Binding-site contacts:
Ligand atom C08 contacts residue HEM1 of chain 1.E at 3.4 Å.
Ligand atom C15 contacts residue GLN182 of chain 1.A at 3.8 Å.
Ligand atom C05 contacts residue VAL271 of chain 1.A at 3.8 Å (hydrophobic).
Ligand atom C16 contacts residue HEM1 of chain 1.E at 3.7 Å.
Ligand atom C10 contacts residue GLU296 of chain 1.A at 3.4 Å.
Ligand atom N02 contacts residue GLU296 of chain 1.A at 2.5 Å (salt-bridge).
Ligand atom C03 contacts residue HEM1 of chain 1.E at 3.2 Å.
Ligand atom F13 contacts residue ARG185 of chain 1.A at 3.1 Å.
Ligand atom N01 contacts residue GLU296 of chain 1.A at 2.7 Å (salt-bridge).
Ligand atom F12 contacts residue TYR292 of chain 1.A at 3.0 Å.
Ligand atom C09 contacts residue GLU296 of chain 1.A at 3.7 Å.
Ligand atom F12 contacts residue PRO269 of chain 1.A at 3.6 Å.
Ligand atom C02 contacts residue TRP291 of chain 1.A at 3.5 Å (hydrophobic).
Ligand atom C03 contacts residue TRP291 of chain 1.A at 3.5 Å (hydrophobic).
Ligand atom O07 contacts residue HEM1 of chain 1.E at 3.2 Å.
Ligand atom C08 contacts residue GLY290 of chain 1.A at 3.5 Å.
Ligand atom C12 contacts residue GLN182 of chain 1.A at 3.4 Å.
Ligand atom C17 contacts residue HEM1 of chain 1.E at 3.7 Å.
Ligand atom C08 contacts residue PHE288 of chain 1.A at 3.3 Å (hydrophobic).
Ligand atom O07 contacts residue SER289 of chain 1.A at 3.6 Å.
Ligand atom C13 contacts residue GLN182 of chain 1.A at 3.2 Å.
Ligand atom N02 contacts residue TYR292 of chain 1.A at 3.6 Å.
Ligand atom N02 contacts residue HEM1 of chain 1.E at 3.5 Å.
Ligand atom C14 contacts residue ARG185 of chain 1.A at 3.7 Å.
Ligand atom F13 contacts residue TYR266 of chain 1.A at 3.0 Å.
Ligand atom N02 contacts residue MET293 of chain 1.A at 3.6 Å (h-bond).
Ligand atom F13 contacts residue GLN182 of chain 1.A at 3.2 Å.
Ligand atom C02 contacts residue GLU296 of chain 1.A at 3.5 Å.
Ligand atom F12 contacts residue TYR266 of chain 1.A at 3.9 Å.
Ligand atom F12 contacts residue GLN182 of chain 1.A at 3.6 Å.
Ligand atom C06 contacts residue GLU296 of chain 1.A at 3.7 Å.
Ligand atom C08 contacts residue SER289 of chain 1.A at 3.5 Å.
Ligand atom C09 contacts residue VAL271 of chain 1.A at 3.8 Å (hydrophobic).
Ligand atom O07 contacts residue GLY290 of chain 1.A at 3.0 Å (h-bond).
Ligand atom C03 contacts residue PRO269 of chain 1.A at 3.9 Å (hydrophobic).
Ligand atom C04 contacts residue HEM1 of chain 1.E at 3.6 Å.
Ligand atom O07 contacts residue PRO269 of chain 1.A at 3.8 Å.
Ligand atom C02 contacts residue HEM1 of chain 1.E at 3.5 Å.
Ligand atom C14 contacts residue GLN182 of chain 1.A at 3.1 Å.
Ligand atom N02 contacts residue TRP291 of chain 1.A at 2.8 Å (h-bond).

This protein binds this small molecule.
Small molecule (SMILES): COc1cc(N)nc(CCc2cc(CCN(C)C)cc(F)c2F)c1

Sequence of chain 1.A:
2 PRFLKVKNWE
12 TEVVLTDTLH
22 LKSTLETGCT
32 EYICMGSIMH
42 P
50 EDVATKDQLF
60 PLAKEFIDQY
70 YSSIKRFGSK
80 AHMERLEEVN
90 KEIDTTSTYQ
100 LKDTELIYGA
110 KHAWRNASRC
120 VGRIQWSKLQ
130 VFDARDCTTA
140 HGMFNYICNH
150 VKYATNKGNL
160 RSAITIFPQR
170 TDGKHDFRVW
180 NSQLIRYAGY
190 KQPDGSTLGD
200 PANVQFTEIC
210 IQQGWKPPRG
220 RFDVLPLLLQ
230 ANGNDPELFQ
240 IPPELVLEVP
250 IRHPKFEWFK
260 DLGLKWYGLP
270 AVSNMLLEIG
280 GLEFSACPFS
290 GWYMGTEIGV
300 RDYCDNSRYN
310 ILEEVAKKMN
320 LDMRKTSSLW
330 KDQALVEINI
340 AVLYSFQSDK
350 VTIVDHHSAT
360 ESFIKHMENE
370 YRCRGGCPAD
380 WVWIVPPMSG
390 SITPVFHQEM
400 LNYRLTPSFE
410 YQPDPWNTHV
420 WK